Binding-site contacts:
Ligand atom C8 contacts residue GLY128 of chain 1.A at 3.1 Å.
Ligand atom C82 contacts residue CYS147 of chain 1.A at 2.8 Å (hydrophobic).
Ligand atom O35 contacts residue GLY164 of chain 1.A at 2.8 Å (h-bond).
Ligand atom C71 contacts residue GLY164 of chain 1.A at 3.2 Å.
Ligand atom N69 contacts residue GLY164 of chain 1.A at 3.4 Å (h-bond).
Ligand atom O88 contacts residue ALA144 of chain 1.A at 3.6 Å.
Ligand atom N49 contacts residue CYS147 of chain 1.A at 3.0 Å (h-bond).
Ligand atom C13 contacts residue ASN165 of chain 1.A at 3.2 Å.
Ligand atom C61 contacts residue GLY164 of chain 1.A at 3.7 Å.
Ligand atom C57 contacts residue CYS147 of chain 1.A at 2.7 Å (hydrophobic).
Ligand atom N21 contacts residue ASN165 of chain 1.A at 3.1 Å (h-bond).
Ligand atom O66 contacts residue GLY164 of chain 1.A at 3.8 Å.
Ligand atom C73 contacts residue ALA144 of chain 1.A at 3.8 Å (hydrophobic).
Ligand atom C59 contacts residue CYS147 of chain 1.A at 3.1 Å (hydrophobic).
Ligand atom C55 contacts residue LEU127 of chain 1.A at 3.4 Å (hydrophobic).
Ligand atom C71 contacts residue ASN165 of chain 1.A at 3.6 Å.
Ligand atom N21 contacts residue GLY164 of chain 1.A at 3.3 Å (h-bond).
Ligand atom O15 contacts residue ASN165 of chain 1.A at 2.4 Å (h-bond).
Ligand atom C82 contacts residue HIS40 of chain 1.A at 3.2 Å.
Ligand atom N27 contacts residue GLY128 of chain 1.A at 3.2 Å (h-bond).
Ligand atom C23 contacts residue GLY164 of chain 1.A at 3.5 Å.
Ligand atom C25 contacts residue GLY128 of chain 1.A at 3.0 Å.
Ligand atom O88 contacts residue GLY145 of chain 1.A at 2.7 Å (h-bond).
Ligand atom C37 contacts residue VAL162 of chain 1.A at 3.4 Å (hydrophobic).
Ligand atom O66 contacts residue ARG143 of chain 1.A at 3.7 Å.
Ligand atom N49 contacts residue VAL162 of chain 1.A at 3.3 Å (h-bond).
Ligand atom C17 contacts residue ASN165 of chain 1.A at 2.9 Å.
Ligand atom C31 contacts residue GLY164 of chain 1.A at 3.7 Å.
Ligand atom C65 contacts residue GLY164 of chain 1.A at 3.6 Å.
Ligand atom C25 contacts residue LEU127 of chain 1.A at 3.2 Å (hydrophobic).
Ligand atom C76 contacts residue ASN126 of chain 1.A at 3.1 Å.
Ligand atom C63 contacts residue CYS147 of chain 1.A at 1.9 Å (hydrophobic).
Ligand atom C6 contacts residue GLY128 of chain 1.A at 3.6 Å.
Ligand atom C55 contacts residue GLU71 of chain 1.A at 3.6 Å.
Ligand atom C53 contacts residue HIS40 of chain 1.A at 3.5 Å.
Ligand atom O66 contacts residue THR142 of chain 1.A at 2.9 Å (h-bond).
Ligand atom O66 contacts residue GLY163 of chain 1.A at 3.6 Å.
Ligand atom N69 contacts residue THR142 of chain 1.A at 3.6 Å (h-bond).
Ligand atom O66 contacts residue HIS161 of chain 1.A at 2.8 Å (h-bond).
Ligand atom O35 contacts residue GLY163 of chain 1.A at 2.9 Å.

Sequence of chain 1.A:
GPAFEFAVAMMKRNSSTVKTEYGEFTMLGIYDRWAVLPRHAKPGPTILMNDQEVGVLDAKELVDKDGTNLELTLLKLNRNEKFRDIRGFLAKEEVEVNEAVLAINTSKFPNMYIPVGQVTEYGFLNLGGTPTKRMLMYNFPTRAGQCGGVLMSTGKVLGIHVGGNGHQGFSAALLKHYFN

This small molecule binds to this protein.
Small molecule (SMILES): CC(=O)CC[C@H](C[C@@H]1CCNC1=O)NC(=O)[C@H](CC(C)C)NC(=O)[C@H](CNC(=O)C(C)(C)C)NC(=O)OCc1ccccc1